The small molecule below binds the protein below.
Small molecule (SMILES): CC(C)CCC[C@@H](C)[C@H]1CC[C@H]2[C@@H]3CC=C4C[C@@H](O)CC[C@]4(C)[C@H]3CC[C@]12C

Sequence of chain 1.H:
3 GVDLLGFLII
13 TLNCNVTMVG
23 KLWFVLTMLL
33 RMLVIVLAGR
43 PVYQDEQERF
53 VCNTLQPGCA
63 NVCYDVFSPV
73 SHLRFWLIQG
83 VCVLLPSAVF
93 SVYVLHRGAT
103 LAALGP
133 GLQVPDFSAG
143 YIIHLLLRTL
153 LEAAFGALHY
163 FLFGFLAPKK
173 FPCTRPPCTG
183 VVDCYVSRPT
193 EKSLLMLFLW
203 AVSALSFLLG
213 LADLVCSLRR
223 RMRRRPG

Binding-site contacts:
Ligand atom C26 contacts residue CLR1 of chain 1.ZA at 3.7 Å.
Ligand atom C21 contacts residue CLR1 of chain 1.ZA at 4.0 Å.
Ligand atom C23 contacts residue PHE157 of chain 1.H at 4.0 Å (hydrophobic).
Ligand atom C1 contacts residue CLR1 of chain 1.XA at 4.3 Å.
Ligand atom C25 contacts residue CLR1 of chain 1.ZA at 4.4 Å.
Ligand atom C12 contacts residue CLR1 of chain 1.XA at 4.3 Å.
Ligand atom C9 contacts residue CLR1 of chain 1.XA at 4.5 Å.
Ligand atom C11 contacts residue CLR1 of chain 1.ZA at 4.3 Å.
Ligand atom C27 contacts residue CYS84 of chain 1.H at 3.6 Å (hydrophobic).